Binding-site contacts:
Ligand atom C7 contacts residue ASN19 of chain 35.BA at 3.8 Å.
Ligand atom C5 contacts residue ASN19 of chain 35.BA at 3.5 Å.
Ligand atom C8 contacts residue TYR17 of chain 35.BA at 4.4 Å (hydrophobic).
Ligand atom C3 contacts residue ASN19 of chain 35.BA at 4.0 Å.
Ligand atom O5 contacts residue ASN19 of chain 35.BA at 2.5 Å (h-bond).
Ligand atom C2 contacts residue ASN19 of chain 35.BA at 2.9 Å.
Ligand atom N2 contacts residue ASN19 of chain 35.BA at 3.2 Å (h-bond).
Ligand atom C1 contacts residue ASN19 of chain 35.BA at 1.6 Å.
Ligand atom O7 contacts residue ASN19 of chain 35.BA at 4.2 Å.
Ligand atom C4 contacts residue ASN19 of chain 35.BA at 4.4 Å.

Sequence of chain 35.BA:
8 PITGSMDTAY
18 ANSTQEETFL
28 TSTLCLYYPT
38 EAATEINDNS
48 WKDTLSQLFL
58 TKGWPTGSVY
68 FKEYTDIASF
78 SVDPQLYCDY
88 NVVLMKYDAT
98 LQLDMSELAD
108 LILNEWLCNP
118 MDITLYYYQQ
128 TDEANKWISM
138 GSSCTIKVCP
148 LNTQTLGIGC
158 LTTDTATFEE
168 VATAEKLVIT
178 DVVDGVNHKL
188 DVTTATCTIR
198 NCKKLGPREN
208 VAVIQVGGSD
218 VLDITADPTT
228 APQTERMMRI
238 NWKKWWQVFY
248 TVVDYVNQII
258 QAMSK

This protein binds this small molecule.
Small molecule (SMILES): CC(=O)N[C@H]1[C@H](O[C@H]2[C@H](O)[C@@H](NC(C)=O)CO[C@@H]2CO)O[C@H](CO)[C@@H](O)[C@@H]1O